Sequence of chain 1.B:
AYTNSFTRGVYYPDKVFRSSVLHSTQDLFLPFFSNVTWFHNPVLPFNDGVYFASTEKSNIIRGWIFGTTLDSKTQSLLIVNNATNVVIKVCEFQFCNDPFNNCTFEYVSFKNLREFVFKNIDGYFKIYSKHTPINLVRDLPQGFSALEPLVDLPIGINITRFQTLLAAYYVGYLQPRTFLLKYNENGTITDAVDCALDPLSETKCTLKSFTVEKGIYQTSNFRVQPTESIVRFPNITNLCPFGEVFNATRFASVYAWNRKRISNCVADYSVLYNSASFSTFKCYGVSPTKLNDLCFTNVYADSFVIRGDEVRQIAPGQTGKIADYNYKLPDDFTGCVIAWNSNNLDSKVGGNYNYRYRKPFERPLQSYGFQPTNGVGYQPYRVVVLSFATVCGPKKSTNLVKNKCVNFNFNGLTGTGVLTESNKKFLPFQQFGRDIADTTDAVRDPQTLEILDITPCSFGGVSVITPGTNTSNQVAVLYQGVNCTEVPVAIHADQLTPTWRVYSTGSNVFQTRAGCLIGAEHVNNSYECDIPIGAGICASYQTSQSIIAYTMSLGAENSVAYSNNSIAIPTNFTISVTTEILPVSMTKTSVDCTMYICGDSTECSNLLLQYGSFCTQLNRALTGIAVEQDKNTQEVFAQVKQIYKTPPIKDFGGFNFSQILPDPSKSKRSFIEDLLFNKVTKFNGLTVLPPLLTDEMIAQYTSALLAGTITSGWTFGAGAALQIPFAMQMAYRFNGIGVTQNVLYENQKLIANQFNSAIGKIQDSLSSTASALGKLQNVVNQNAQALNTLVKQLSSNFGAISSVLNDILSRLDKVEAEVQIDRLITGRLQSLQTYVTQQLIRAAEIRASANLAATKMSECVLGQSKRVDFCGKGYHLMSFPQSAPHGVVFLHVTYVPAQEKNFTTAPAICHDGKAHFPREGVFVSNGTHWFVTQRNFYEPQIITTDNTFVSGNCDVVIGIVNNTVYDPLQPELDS

Binding-site contacts:
Ligand atom O5 contacts residue ASN614 of chain 1.B at 2.3 Å (h-bond).
Ligand atom C2 contacts residue ASN614 of chain 1.B at 2.5 Å.
Ligand atom C8 contacts residue THR616 of chain 1.B at 4.1 Å.
Ligand atom N2 contacts residue THR616 of chain 1.B at 4.3 Å.
Ligand atom N2 contacts residue ASN614 of chain 1.B at 3.0 Å (h-bond).
Ligand atom C7 contacts residue ASN614 of chain 1.B at 4.0 Å.
Ligand atom C2 contacts residue THR616 of chain 1.B at 4.3 Å.
Ligand atom C7 contacts residue THR616 of chain 1.B at 3.6 Å.
Ligand atom C5 contacts residue ASN614 of chain 1.B at 3.7 Å.
Ligand atom C3 contacts residue ASN614 of chain 1.B at 3.9 Å.
Ligand atom O7 contacts residue ASN614 of chain 1.B at 4.1 Å.
Ligand atom C8 contacts residue GLU617 of chain 1.B at 4.5 Å.
Ligand atom C4 contacts residue ASN614 of chain 1.B at 4.3 Å.
Ligand atom O7 contacts residue THR616 of chain 1.B at 2.7 Å (h-bond).
Ligand atom C1 contacts residue ASN614 of chain 1.B at 1.4 Å.

The small molecule below binds the protein below.
Small molecule (SMILES): CC(=O)N[C@@H]1[C@@H](O)[C@H](O)[C@@H](CO)O[C@H]1O